This protein binds this small molecule.
Small molecule (SMILES): CC(=O)N[C@@H]1[C@@H](O)[C@H](O)[C@@H](CO)O[C@H]1O

Sequence of chain 1.C:
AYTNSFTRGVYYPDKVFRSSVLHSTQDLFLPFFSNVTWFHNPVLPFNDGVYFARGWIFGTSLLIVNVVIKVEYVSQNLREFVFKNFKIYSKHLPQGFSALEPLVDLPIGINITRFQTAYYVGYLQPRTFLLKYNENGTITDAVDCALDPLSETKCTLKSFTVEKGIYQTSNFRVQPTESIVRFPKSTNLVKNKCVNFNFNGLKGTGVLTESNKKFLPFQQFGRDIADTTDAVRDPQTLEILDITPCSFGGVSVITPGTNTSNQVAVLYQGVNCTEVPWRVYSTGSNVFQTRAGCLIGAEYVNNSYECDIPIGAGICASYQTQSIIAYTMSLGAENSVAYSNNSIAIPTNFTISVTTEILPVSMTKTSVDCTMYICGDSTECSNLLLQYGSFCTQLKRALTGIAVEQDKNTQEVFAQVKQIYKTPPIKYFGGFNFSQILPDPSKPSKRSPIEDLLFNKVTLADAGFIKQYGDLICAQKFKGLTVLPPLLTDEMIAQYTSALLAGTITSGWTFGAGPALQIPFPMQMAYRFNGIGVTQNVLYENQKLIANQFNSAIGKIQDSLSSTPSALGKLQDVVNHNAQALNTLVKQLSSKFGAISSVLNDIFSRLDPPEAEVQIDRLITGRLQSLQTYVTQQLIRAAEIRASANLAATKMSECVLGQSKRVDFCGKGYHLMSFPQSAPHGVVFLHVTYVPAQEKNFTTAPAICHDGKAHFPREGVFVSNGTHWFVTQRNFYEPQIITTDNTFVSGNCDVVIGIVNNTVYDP

Sequence of chain 1.D:
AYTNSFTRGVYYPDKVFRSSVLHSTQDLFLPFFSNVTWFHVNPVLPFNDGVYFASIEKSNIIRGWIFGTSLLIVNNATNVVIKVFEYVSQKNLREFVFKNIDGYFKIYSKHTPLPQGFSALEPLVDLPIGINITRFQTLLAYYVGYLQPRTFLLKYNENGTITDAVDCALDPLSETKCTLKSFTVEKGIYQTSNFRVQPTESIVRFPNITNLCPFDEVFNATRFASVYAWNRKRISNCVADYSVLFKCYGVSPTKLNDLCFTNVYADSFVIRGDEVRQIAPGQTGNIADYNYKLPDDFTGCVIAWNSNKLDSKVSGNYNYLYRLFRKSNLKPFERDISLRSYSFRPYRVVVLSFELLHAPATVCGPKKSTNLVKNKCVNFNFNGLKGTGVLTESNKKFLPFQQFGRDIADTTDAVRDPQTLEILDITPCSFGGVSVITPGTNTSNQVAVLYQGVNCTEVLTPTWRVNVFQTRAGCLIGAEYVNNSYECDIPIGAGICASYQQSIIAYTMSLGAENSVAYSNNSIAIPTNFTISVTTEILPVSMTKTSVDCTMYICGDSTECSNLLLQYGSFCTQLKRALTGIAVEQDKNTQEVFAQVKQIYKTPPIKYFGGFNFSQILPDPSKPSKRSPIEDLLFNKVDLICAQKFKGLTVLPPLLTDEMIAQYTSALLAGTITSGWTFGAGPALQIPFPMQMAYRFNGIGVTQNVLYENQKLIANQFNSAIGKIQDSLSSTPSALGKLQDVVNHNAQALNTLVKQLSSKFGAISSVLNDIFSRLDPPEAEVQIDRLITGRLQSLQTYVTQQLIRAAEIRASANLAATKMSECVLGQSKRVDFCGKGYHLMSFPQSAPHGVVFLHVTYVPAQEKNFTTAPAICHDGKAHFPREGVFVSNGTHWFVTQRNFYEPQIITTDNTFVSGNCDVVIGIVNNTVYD

Binding-site contacts:
Ligand atom C3 contacts residue ASN1068 of chain 1.C at 3.8 Å.
Ligand atom C2 contacts residue ASN1068 of chain 1.C at 2.5 Å.
Ligand atom C5 contacts residue ASN1068 of chain 1.C at 3.7 Å.
Ligand atom O5 contacts residue ASN1068 of chain 1.C at 2.4 Å (h-bond).
Ligand atom C8 contacts residue GLU1066 of chain 1.C at 3.2 Å.
Ligand atom C1 contacts residue GLN889 of chain 1.D at 4.1 Å.
Ligand atom C5 contacts residue ALA700 of chain 1.C at 3.7 Å (hydrophobic).
Ligand atom C6 contacts residue ALA700 of chain 1.C at 4.0 Å (hydrophobic).
Ligand atom C1 contacts residue ASN1068 of chain 1.C at 1.4 Å.
Ligand atom C4 contacts residue ASN1068 of chain 1.C at 4.2 Å.
Ligand atom C8 contacts residue ASN1068 of chain 1.C at 4.1 Å.
Ligand atom C8 contacts residue LYS1067 of chain 1.C at 4.1 Å.
Ligand atom N2 contacts residue ASN1068 of chain 1.C at 2.9 Å (h-bond).
Ligand atom O4 contacts residue ALA700 of chain 1.C at 4.3 Å.
Ligand atom O7 contacts residue ASN1068 of chain 1.C at 3.8 Å.
Ligand atom C7 contacts residue ASN1068 of chain 1.C at 3.6 Å.